The protein below binds the small molecule below.
Small molecule (SMILES): COc1cc(-c2cncc(-c3ccc(C4CCN(C)CC4)cc3)c2C)cc(OC)c1OC

Binding-site contacts:
Ligand atom C04 contacts residue ALA35 of chain 1.A at 3.8 Å (hydrophobic).
Ligand atom C22 contacts residue VAL16 of chain 1.A at 3.6 Å (hydrophobic).
Ligand atom C32 contacts residue ASP156 of chain 1.A at 3.7 Å.
Ligand atom C23 contacts residue TYR87 of chain 1.A at 3.4 Å (hydrophobic).
Ligand atom O02 contacts residue LYS37 of chain 1.A at 3.5 Å.
Ligand atom C29 contacts residue ASN143 of chain 1.A at 3.5 Å.
Ligand atom C09 contacts residue TYR87 of chain 1.A at 3.8 Å (hydrophobic).
Ligand atom O28 contacts residue ALA155 of chain 1.A at 3.6 Å.
Ligand atom C04 contacts residue THR85 of chain 1.A at 3.9 Å.
Ligand atom C06 contacts residue LEU145 of chain 1.A at 3.4 Å (hydrophobic).
Ligand atom C25 contacts residue VAL24 of chain 1.A at 3.8 Å (hydrophobic).
Ligand atom C16 contacts residue VAL16 of chain 1.A at 3.7 Å (hydrophobic).
Ligand atom N08 contacts residue LEU145 of chain 1.A at 3.2 Å.
Ligand atom C07 contacts residue LEU145 of chain 1.A at 3.3 Å (hydrophobic).
Ligand atom C01 contacts residue THR85 of chain 1.A at 3.4 Å.
Ligand atom C09 contacts residue LEU145 of chain 1.A at 3.3 Å (hydrophobic).
Ligand atom C22 contacts residue TYR87 of chain 1.A at 3.7 Å (hydrophobic).
Ligand atom C29 contacts residue ALA155 of chain 1.A at 3.8 Å (hydrophobic).
Ligand atom C23 contacts residue HIS88 of chain 1.A at 3.8 Å.
Ligand atom N08 contacts residue TYR87 of chain 1.A at 3.8 Å.
Ligand atom N08 contacts residue HIS88 of chain 1.A at 3.0 Å (h-bond).
Ligand atom C14 contacts residue GLY91 of chain 1.A at 3.7 Å.
Ligand atom C29 contacts residue LYS142 of chain 1.A at 3.4 Å.
Ligand atom C23 contacts residue VAL16 of chain 1.A at 3.7 Å (hydrophobic).
Ligand atom C12 contacts residue GLY91 of chain 1.A at 3.5 Å.
Ligand atom C07 contacts residue ALA35 of chain 1.A at 3.7 Å (hydrophobic).
Ligand atom C10 contacts residue LEU145 of chain 1.A at 3.5 Å (hydrophobic).
Ligand atom C01 contacts residue LEU83 of chain 1.A at 3.5 Å (hydrophobic).
Ligand atom C01 contacts residue ALA35 of chain 1.A at 3.6 Å (hydrophobic).
Ligand atom C04 contacts residue VAL24 of chain 1.A at 3.8 Å (hydrophobic).
Ligand atom C32 contacts residue LEU83 of chain 1.A at 3.9 Å (hydrophobic).
Ligand atom C11 contacts residue GLY91 of chain 1.A at 3.8 Å.
Ligand atom O31 contacts residue LYS37 of chain 1.A at 3.6 Å.
Ligand atom C26 contacts residue LEU145 of chain 1.A at 3.9 Å (hydrophobic).
Ligand atom C09 contacts residue HIS88 of chain 1.A at 3.2 Å.
Ligand atom C24 contacts residue LEU145 of chain 1.A at 3.5 Å (hydrophobic).
Ligand atom C11 contacts residue VAL16 of chain 1.A at 3.8 Å (hydrophobic).
Ligand atom C13 contacts residue GLY91 of chain 1.A at 3.5 Å.
Ligand atom C13 contacts residue VAL16 of chain 1.A at 3.9 Å (hydrophobic).
Ligand atom C01 contacts residue LYS37 of chain 1.A at 3.5 Å.

Sequence of chain 1.A:
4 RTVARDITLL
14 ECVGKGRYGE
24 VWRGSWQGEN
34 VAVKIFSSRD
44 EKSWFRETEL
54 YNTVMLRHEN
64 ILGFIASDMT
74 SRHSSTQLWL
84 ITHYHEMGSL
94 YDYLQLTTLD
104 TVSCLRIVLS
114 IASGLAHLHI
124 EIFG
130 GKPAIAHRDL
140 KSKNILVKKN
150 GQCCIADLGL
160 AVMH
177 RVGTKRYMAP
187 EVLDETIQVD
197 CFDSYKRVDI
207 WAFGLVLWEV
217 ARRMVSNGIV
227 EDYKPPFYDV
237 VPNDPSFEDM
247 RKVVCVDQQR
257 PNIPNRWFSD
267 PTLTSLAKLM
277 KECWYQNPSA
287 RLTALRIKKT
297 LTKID